Binding-site contacts:
Ligand atom C3 contacts residue PHE61 of chain 1.E at 3.9 Å (hydrophobic).
Ligand atom C21 contacts residue LEU72 of chain 1.E at 3.0 Å (hydrophobic).
Ligand atom C6 contacts residue PHE141 of chain 1.E at 4.2 Å (hydrophobic).
Ligand atom C22 contacts residue LEU72 of chain 1.E at 3.9 Å (hydrophobic).
Ligand atom O1 contacts residue PHE61 of chain 1.E at 2.9 Å.
Ligand atom C2 contacts residue ILE64 of chain 1.E at 3.9 Å (hydrophobic).
Ligand atom C5 contacts residue PHE141 of chain 1.E at 4.3 Å (hydrophobic).
Ligand atom C23 contacts residue LEU72 of chain 1.E at 3.8 Å (hydrophobic).
Ligand atom C3 contacts residue PHE141 of chain 1.E at 3.5 Å (hydrophobic).
Ligand atom C17 contacts residue TRP148 of chain 1.E at 4.1 Å (hydrophobic).
Ligand atom C4 contacts residue PHE141 of chain 1.E at 3.2 Å (hydrophobic).
Ligand atom C26 contacts residue LEU72 of chain 1.E at 3.8 Å (hydrophobic).
Ligand atom C21 contacts residue TRP148 of chain 1.E at 3.9 Å (hydrophobic).
Ligand atom C20 contacts residue LEU72 of chain 1.E at 4.1 Å (hydrophobic).
Ligand atom O1 contacts residue PHE141 of chain 1.E at 3.2 Å.
Ligand atom C24 contacts residue LEU72 of chain 1.E at 3.1 Å (hydrophobic).
Ligand atom C1 contacts residue ILE64 of chain 1.E at 3.7 Å (hydrophobic).
Ligand atom C20 contacts residue VAL68 of chain 1.E at 4.0 Å (hydrophobic).
Ligand atom C24 contacts residue TRP148 of chain 1.E at 4.5 Å (hydrophobic).
Ligand atom C21 contacts residue VAL68 of chain 1.E at 2.9 Å (hydrophobic).
Ligand atom C25 contacts residue LEU72 of chain 1.E at 3.8 Å (hydrophobic).
Ligand atom C16 contacts residue TRP148 of chain 1.E at 4.2 Å (hydrophobic).
Ligand atom C12 contacts residue VAL68 of chain 1.E at 3.0 Å (hydrophobic).
Ligand atom C17 contacts residue VAL68 of chain 1.E at 4.0 Å (hydrophobic).
Ligand atom C22 contacts residue TRP148 of chain 1.E at 3.8 Å (hydrophobic).
Ligand atom C13 contacts residue VAL68 of chain 1.E at 4.0 Å (hydrophobic).
Ligand atom C20 contacts residue TRP148 of chain 1.E at 4.3 Å (hydrophobic).
Ligand atom C11 contacts residue VAL68 of chain 1.E at 3.8 Å (hydrophobic).

Sequence of chain 1.E:
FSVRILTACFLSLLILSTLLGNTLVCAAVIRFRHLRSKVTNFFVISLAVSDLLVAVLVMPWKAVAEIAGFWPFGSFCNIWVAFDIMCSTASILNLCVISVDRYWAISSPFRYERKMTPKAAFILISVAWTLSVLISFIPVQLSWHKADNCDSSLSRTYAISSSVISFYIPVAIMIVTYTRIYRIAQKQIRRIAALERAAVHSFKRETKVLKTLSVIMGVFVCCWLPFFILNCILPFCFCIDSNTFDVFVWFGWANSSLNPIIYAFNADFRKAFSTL

This small molecule binds to this protein.
Small molecule (SMILES): CC(C)CCC[C@@H](C)[C@H]1CC[C@H]2[C@@H]3CC=C4C[C@@H](O)CC[C@]4(C)[C@H]3CC[C@]12C